Sequence of chain 1.I:
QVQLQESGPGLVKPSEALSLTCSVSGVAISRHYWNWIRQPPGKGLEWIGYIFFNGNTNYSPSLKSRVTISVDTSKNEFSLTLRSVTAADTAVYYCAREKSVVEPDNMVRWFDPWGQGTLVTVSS

This small molecule binds to this protein.
Small molecule (SMILES): CC(=O)N[C@@H]1[C@@H](O)[C@H](O)[C@@H](CO)O[C@H]1O

Sequence of chain 1.E:
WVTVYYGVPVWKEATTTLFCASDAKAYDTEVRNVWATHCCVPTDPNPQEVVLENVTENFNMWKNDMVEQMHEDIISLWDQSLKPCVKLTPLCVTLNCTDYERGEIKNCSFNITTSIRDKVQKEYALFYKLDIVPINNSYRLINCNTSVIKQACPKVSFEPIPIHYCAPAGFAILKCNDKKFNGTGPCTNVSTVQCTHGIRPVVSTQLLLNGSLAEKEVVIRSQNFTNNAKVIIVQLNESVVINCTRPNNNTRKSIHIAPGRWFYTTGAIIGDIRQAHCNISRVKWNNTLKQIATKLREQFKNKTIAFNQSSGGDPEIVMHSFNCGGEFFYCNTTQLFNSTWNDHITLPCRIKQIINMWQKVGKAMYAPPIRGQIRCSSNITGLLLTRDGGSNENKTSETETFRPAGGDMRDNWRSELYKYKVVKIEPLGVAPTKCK

Binding-site contacts:
Ligand atom N2 contacts residue ASN60 of chain 1.E at 2.9 Å (h-bond).
Ligand atom O7 contacts residue ALA28 of chain 1.I at 3.3 Å.
Ligand atom O7 contacts residue ASN60 of chain 1.E at 3.1 Å (h-bond).
Ligand atom C7 contacts residue ASN60 of chain 1.E at 3.5 Å.
Ligand atom C3 contacts residue ASN60 of chain 1.E at 3.8 Å.
Ligand atom C5 contacts residue ASN60 of chain 1.E at 3.6 Å.
Ligand atom C4 contacts residue ASN60 of chain 1.E at 4.2 Å.
Ligand atom C7 contacts residue ALA28 of chain 1.I at 4.4 Å (hydrophobic).
Ligand atom C2 contacts residue ASN60 of chain 1.E at 2.5 Å.
Ligand atom C1 contacts residue ASN60 of chain 1.E at 1.4 Å.
Ligand atom O5 contacts residue ASN60 of chain 1.E at 2.4 Å (h-bond).